Binding-site contacts:
Ligand atom C2 contacts residue ASN259 of chain 39.I at 2.4 Å.
Ligand atom C4 contacts residue ASN259 of chain 39.I at 4.1 Å.
Ligand atom C5 contacts residue ASN259 of chain 39.I at 3.6 Å.
Ligand atom O7 contacts residue LYS181 of chain 39.H at 4.1 Å.
Ligand atom O6 contacts residue ASN259 of chain 39.I at 4.5 Å.
Ligand atom C8 contacts residue GLU198 of chain 39.B at 4.1 Å.
Ligand atom C1 contacts residue ASN259 of chain 39.I at 1.4 Å.
Ligand atom O6 contacts residue THR116 of chain 39.H at 3.5 Å.
Ligand atom O7 contacts residue ASN259 of chain 39.I at 2.8 Å (h-bond).
Ligand atom N2 contacts residue ASN259 of chain 39.I at 3.0 Å (h-bond).
Ligand atom O6 contacts residue LYS115 of chain 39.H at 3.7 Å.
Ligand atom C4 contacts residue LYS115 of chain 39.H at 4.5 Å.
Ligand atom C3 contacts residue ASN259 of chain 39.I at 3.8 Å.
Ligand atom C8 contacts residue ASN259 of chain 39.I at 4.4 Å.
Ligand atom O5 contacts residue ASN259 of chain 39.I at 2.3 Å (h-bond).
Ligand atom O5 contacts residue THR116 of chain 39.H at 4.3 Å.
Ligand atom C7 contacts residue ASN259 of chain 39.I at 3.1 Å.
Ligand atom C6 contacts residue LYS115 of chain 39.H at 4.3 Å.

The small molecule below binds the protein below.
Small molecule (SMILES): CC(=O)N[C@@H]1[C@@H](O)[C@H](O)[C@@H](CO)O[C@H]1O

Sequence of chain 39.H:
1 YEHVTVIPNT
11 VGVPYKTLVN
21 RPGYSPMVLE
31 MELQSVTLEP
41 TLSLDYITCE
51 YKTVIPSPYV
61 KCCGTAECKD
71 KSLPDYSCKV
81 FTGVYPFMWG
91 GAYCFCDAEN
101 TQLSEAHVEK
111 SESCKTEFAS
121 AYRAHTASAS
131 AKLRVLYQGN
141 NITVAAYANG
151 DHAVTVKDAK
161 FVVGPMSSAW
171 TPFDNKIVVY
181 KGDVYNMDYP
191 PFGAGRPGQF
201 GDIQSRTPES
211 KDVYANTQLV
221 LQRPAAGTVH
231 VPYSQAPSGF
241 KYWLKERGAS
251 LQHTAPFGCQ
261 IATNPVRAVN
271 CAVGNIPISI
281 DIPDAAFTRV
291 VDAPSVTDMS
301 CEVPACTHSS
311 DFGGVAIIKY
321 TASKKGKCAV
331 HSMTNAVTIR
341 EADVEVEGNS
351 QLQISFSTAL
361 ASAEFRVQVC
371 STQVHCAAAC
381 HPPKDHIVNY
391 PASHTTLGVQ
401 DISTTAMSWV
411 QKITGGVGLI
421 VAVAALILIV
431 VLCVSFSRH

Sequence of chain 39.B:
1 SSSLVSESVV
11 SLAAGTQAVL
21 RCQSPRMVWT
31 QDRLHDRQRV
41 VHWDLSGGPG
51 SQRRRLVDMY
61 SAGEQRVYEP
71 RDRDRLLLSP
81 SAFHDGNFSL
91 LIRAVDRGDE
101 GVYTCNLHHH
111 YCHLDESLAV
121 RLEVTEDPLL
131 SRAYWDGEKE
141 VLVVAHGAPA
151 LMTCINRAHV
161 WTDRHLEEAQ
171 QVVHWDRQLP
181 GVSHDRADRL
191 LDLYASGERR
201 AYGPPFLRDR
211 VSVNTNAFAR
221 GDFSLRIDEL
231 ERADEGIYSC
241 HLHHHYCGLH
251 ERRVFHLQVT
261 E

Sequence of chain 39.I:
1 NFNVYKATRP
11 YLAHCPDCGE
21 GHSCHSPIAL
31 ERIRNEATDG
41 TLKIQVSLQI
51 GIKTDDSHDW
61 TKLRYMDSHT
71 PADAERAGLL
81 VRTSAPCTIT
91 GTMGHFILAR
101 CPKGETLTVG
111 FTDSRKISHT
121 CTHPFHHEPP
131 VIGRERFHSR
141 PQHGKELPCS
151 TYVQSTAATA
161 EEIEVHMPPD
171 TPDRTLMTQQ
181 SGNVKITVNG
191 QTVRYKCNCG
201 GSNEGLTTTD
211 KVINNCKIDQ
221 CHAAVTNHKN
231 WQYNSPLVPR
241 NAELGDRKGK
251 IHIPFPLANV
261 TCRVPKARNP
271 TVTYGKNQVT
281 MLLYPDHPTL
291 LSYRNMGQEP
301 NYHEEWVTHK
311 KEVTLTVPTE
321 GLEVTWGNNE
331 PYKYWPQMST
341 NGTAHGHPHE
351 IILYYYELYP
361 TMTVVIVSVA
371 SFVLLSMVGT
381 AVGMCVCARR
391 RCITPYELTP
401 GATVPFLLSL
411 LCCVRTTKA